This protein binds this small molecule.
Small molecule (SMILES): NC(=O)C(=O)O

Binding-site contacts:
Ligand atom O2 contacts residue LEU604 of chain 1.B at 3.6 Å.
Ligand atom O3 contacts residue ILE606 of chain 1.B at 3.3 Å.
Ligand atom C2 contacts residue CYS418 of chain 1.B at 3.3 Å (hydrophobic).
Ligand atom C2 contacts residue ARG435 of chain 1.B at 3.9 Å.
Ligand atom O3 contacts residue PHE432 of chain 1.B at 3.6 Å.
Ligand atom C2 contacts residue ARG176 of chain 1.B at 3.9 Å.
Ligand atom C1 contacts residue PHE432 of chain 1.B at 3.5 Å (hydrophobic).
Ligand atom O1 contacts residue ALA273 of chain 1.B at 3.9 Å.
Ligand atom C2 contacts residue PHE432 of chain 1.B at 3.3 Å (hydrophobic).
Ligand atom O2 contacts residue CYS418 of chain 1.B at 3.4 Å (h-bond).
Ligand atom N1 contacts residue ALA273 of chain 1.B at 4.1 Å.
Ligand atom O3 contacts residue ARG435 of chain 1.B at 3.3 Å (salt-bridge).
Ligand atom N1 contacts residue TRP333 of chain 1.B at 3.9 Å.
Ligand atom O1 contacts residue PHE432 of chain 1.B at 3.6 Å.
Ligand atom O1 contacts residue ALA272 of chain 1.B at 4.5 Å.
Ligand atom O1 contacts residue ARG176 of chain 1.B at 3.1 Å (salt-bridge).
Ligand atom N1 contacts residue CYS418 of chain 1.B at 3.7 Å.
Ligand atom O2 contacts residue ARG435 of chain 1.B at 3.7 Å.
Ligand atom C1 contacts residue CYS418 of chain 1.B at 3.4 Å (hydrophobic).
Ligand atom N1 contacts residue PHE432 of chain 1.B at 3.9 Å.
Ligand atom O3 contacts residue CYS418 of chain 1.B at 3.8 Å.
Ligand atom C2 contacts residue LEU604 of chain 1.B at 4.4 Å (hydrophobic).
Ligand atom C1 contacts residue ARG176 of chain 1.B at 3.9 Å.
Ligand atom C2 contacts residue ILE606 of chain 1.B at 4.4 Å (hydrophobic).
Ligand atom O2 contacts residue PHE432 of chain 1.B at 3.4 Å.
Ligand atom N1 contacts residue ALA272 of chain 1.B at 3.4 Å.
Ligand atom O2 contacts residue ARG176 of chain 1.B at 2.8 Å (salt-bridge).
Ligand atom O3 contacts residue LEU604 of chain 1.B at 4.3 Å.
Ligand atom N1 contacts residue PHE327 of chain 1.B at 4.1 Å.
Ligand atom C1 contacts residue ALA272 of chain 1.B at 4.3 Å (hydrophobic).
Ligand atom C1 contacts residue ALA273 of chain 1.B at 4.2 Å (hydrophobic).
Ligand atom O1 contacts residue CYS418 of chain 1.B at 3.8 Å.
Ligand atom O3 contacts residue PHE327 of chain 1.B at 4.1 Å.

Sequence of chain 1.B:
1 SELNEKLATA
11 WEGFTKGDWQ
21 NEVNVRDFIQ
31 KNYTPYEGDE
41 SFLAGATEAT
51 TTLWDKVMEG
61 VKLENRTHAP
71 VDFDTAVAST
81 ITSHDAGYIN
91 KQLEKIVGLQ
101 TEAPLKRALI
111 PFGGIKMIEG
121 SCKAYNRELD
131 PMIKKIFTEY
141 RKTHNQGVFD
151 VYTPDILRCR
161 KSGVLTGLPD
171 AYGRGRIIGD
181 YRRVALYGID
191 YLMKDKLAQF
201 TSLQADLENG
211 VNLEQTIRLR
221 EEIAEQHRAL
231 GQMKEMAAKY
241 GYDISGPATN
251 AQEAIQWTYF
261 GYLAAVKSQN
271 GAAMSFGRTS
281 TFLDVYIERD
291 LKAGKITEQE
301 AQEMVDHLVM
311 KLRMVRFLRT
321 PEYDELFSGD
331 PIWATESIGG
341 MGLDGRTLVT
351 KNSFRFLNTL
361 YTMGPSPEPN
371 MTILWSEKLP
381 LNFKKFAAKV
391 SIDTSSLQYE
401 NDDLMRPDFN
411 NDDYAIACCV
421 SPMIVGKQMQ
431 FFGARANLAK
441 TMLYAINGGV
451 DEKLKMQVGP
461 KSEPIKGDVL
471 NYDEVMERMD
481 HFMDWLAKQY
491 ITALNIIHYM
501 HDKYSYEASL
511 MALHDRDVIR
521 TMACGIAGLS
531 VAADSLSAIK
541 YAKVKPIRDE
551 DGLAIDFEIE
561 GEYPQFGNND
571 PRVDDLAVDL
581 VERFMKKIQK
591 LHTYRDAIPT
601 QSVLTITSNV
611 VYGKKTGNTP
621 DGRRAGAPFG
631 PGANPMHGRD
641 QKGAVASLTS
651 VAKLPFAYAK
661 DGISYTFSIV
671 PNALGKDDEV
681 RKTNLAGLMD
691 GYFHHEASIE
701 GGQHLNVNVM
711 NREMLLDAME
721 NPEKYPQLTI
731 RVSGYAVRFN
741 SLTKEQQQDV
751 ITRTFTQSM